Binding-site contacts:
Ligand atom C5 contacts residue GLN804 of chain 1.B at 4.0 Å.
Ligand atom C1 contacts residue ASN801 of chain 1.B at 1.4 Å.
Ligand atom C2 contacts residue ASN801 of chain 1.B at 2.5 Å.
Ligand atom C6 contacts residue SER803 of chain 1.B at 4.5 Å.
Ligand atom O6 contacts residue GLN804 of chain 1.B at 2.9 Å (h-bond).
Ligand atom O7 contacts residue ASN801 of chain 1.B at 3.3 Å (h-bond).
Ligand atom O5 contacts residue GLN804 of chain 1.B at 4.2 Å.
Ligand atom C1 contacts residue SER803 of chain 1.B at 3.4 Å.
Ligand atom C8 contacts residue ASN801 of chain 1.B at 4.5 Å.
Ligand atom O6 contacts residue SER803 of chain 1.B at 4.1 Å.
Ligand atom C3 contacts residue ASN801 of chain 1.B at 3.8 Å.
Ligand atom C5 contacts residue SER803 of chain 1.B at 3.7 Å.
Ligand atom O5 contacts residue ASN801 of chain 1.B at 2.3 Å (h-bond).
Ligand atom O5 contacts residue SER803 of chain 1.B at 3.6 Å (h-bond).
Ligand atom C4 contacts residue ASN801 of chain 1.B at 4.2 Å.
Ligand atom C7 contacts residue ASN801 of chain 1.B at 3.3 Å.
Ligand atom C6 contacts residue GLN804 of chain 1.B at 3.9 Å.
Ligand atom C5 contacts residue ASN801 of chain 1.B at 3.6 Å.
Ligand atom N2 contacts residue ASN801 of chain 1.B at 2.9 Å (h-bond).

The protein below binds the small molecule below.
Small molecule (SMILES): CC(=O)N[C@H]1[C@H](O[C@H]2[C@H](O)[C@@H](NC(C)=O)CO[C@@H]2CO)O[C@H](CO)[C@@H](O)[C@@H]1O

Sequence of chain 1.B:
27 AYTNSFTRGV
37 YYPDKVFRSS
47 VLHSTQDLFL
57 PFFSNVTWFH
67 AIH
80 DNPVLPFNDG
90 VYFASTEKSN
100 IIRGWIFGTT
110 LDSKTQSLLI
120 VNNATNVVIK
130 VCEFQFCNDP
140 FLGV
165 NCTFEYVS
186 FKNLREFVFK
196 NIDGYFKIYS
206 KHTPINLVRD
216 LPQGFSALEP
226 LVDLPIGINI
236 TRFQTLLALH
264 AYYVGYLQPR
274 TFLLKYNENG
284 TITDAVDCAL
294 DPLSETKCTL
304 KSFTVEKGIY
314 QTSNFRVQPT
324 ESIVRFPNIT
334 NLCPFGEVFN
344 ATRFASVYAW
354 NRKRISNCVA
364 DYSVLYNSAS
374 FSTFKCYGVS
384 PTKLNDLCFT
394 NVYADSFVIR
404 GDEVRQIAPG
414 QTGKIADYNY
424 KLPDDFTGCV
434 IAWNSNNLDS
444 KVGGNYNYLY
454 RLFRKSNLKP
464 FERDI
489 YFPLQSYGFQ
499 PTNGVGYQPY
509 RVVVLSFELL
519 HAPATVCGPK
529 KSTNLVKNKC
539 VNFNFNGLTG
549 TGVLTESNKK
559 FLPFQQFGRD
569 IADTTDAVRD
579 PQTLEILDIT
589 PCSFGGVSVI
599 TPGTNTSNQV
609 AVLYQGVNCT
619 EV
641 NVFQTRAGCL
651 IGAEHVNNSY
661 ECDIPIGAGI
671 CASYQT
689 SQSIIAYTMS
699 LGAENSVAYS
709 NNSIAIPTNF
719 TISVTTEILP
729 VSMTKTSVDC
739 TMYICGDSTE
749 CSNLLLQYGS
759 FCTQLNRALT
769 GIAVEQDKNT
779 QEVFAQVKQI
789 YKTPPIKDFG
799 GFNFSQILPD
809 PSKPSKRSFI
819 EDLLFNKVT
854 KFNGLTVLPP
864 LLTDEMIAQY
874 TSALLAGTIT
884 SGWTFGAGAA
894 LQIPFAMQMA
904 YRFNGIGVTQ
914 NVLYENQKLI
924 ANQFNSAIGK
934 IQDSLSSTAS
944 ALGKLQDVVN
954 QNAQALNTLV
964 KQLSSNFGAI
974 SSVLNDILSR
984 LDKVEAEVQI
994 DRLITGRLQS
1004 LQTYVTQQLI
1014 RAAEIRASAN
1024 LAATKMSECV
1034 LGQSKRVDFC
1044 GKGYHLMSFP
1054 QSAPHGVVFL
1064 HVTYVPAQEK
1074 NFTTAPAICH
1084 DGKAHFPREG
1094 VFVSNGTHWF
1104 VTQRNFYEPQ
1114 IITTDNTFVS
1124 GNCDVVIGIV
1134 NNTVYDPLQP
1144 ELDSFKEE